Sequence of chain 2.A:
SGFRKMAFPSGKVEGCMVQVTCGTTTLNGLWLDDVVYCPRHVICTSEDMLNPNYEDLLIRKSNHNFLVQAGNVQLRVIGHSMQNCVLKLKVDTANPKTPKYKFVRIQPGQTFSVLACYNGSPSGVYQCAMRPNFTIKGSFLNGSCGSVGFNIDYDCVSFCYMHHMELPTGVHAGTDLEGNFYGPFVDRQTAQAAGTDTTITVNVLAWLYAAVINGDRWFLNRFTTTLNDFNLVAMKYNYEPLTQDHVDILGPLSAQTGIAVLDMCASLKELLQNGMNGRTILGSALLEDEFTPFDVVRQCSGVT

Binding-site contacts:
Ligand atom N contacts residue CYS145 of chain 2.A at 3.1 Å (h-bond).
Ligand atom C9 contacts residue MET165 of chain 2.A at 3.9 Å (hydrophobic).
Ligand atom C5 contacts residue MET49 of chain 2.A at 4.1 Å (hydrophobic).
Ligand atom C8 contacts residue MET49 of chain 2.A at 3.5 Å (hydrophobic).
Ligand atom CL1 contacts residue MET165 of chain 2.A at 3.8 Å.
Ligand atom C3 contacts residue HIS164 of chain 2.A at 3.2 Å.
Ligand atom C9 contacts residue HIS164 of chain 2.A at 3.3 Å.
Ligand atom C5 contacts residue GLN189 of chain 2.A at 3.6 Å.
Ligand atom CL1 contacts residue HIS41 of chain 2.A at 3.5 Å.
Ligand atom C7 contacts residue MET165 of chain 2.A at 3.7 Å (hydrophobic).
Ligand atom C1 contacts residue HIS41 of chain 2.A at 4.0 Å.
Ligand atom C6 contacts residue MET49 of chain 2.A at 3.8 Å (hydrophobic).
Ligand atom C2 contacts residue HIS41 of chain 2.A at 4.1 Å.
Ligand atom C8 contacts residue HIS164 of chain 2.A at 3.7 Å.
Ligand atom C7 contacts residue ARG188 of chain 2.A at 3.9 Å.
Ligand atom CL1 contacts residue HIS164 of chain 2.A at 3.7 Å.
Ligand atom C4 contacts residue MET49 of chain 2.A at 4.2 Å (hydrophobic).
Ligand atom C3 contacts residue CYS145 of chain 2.A at 1.8 Å (hydrophobic).
Ligand atom N contacts residue HIS164 of chain 2.A at 3.6 Å.
Ligand atom C7 contacts residue DMS1 of chain 2.F at 4.1 Å.
Ligand atom CL1 contacts residue MET49 of chain 2.A at 4.0 Å.
Ligand atom O1 contacts residue HIS164 of chain 2.A at 3.7 Å.
Ligand atom N contacts residue HIS41 of chain 2.A at 3.2 Å (h-bond).
Ligand atom C2 contacts residue CYS145 of chain 2.A at 2.8 Å (hydrophobic).
Ligand atom C9 contacts residue HIS41 of chain 2.A at 3.5 Å.
Ligand atom C4 contacts residue HIS164 of chain 2.A at 4.2 Å.
Ligand atom C contacts residue DMS1 of chain 2.G at 3.4 Å.
Ligand atom C8 contacts residue HIS41 of chain 2.A at 4.1 Å.
Ligand atom O1 contacts residue CYS145 of chain 2.A at 3.9 Å.
Ligand atom C6 contacts residue GLN189 of chain 2.A at 3.4 Å.
Ligand atom C2 contacts residue HIS164 of chain 2.A at 3.3 Å.
Ligand atom CL1 contacts residue ASP187 of chain 2.A at 3.1 Å.
Ligand atom C8 contacts residue MET165 of chain 2.A at 3.5 Å (hydrophobic).
Ligand atom O contacts residue DMS1 of chain 2.G at 3.5 Å (h-bond).
Ligand atom O1 contacts residue MET165 of chain 2.A at 3.9 Å.
Ligand atom C6 contacts residue DMS1 of chain 2.F at 3.6 Å.
Ligand atom C contacts residue HIS41 of chain 2.A at 3.9 Å.
Ligand atom C9 contacts residue MET49 of chain 2.A at 3.8 Å (hydrophobic).
Ligand atom C7 contacts residue MET49 of chain 2.A at 3.5 Å (hydrophobic).
Ligand atom C3 contacts residue HIS41 of chain 2.A at 4.0 Å.

This protein binds this small molecule.
Small molecule (SMILES): CC(=O)N[C@@H](CO)c1cccc(Cl)c1